This small molecule binds to this protein.
Small molecule (SMILES): CC(=O)N[C@@H]1[C@@H](O)[C@H](O)[C@@H](CO)O[C@H]1O

Binding-site contacts:
Ligand atom O5 contacts residue THR313 of chain 28.B at 4.3 Å.
Ligand atom O7 contacts residue ASN315 of chain 28.B at 4.2 Å.
Ligand atom C3 contacts residue ASN315 of chain 28.B at 3.8 Å.
Ligand atom O5 contacts residue ASN315 of chain 28.B at 2.4 Å (h-bond).
Ligand atom C1 contacts residue VAL314 of chain 28.B at 4.4 Å (hydrophobic).
Ligand atom C6 contacts residue ASN315 of chain 28.B at 4.5 Å.
Ligand atom C6 contacts residue THR313 of chain 28.B at 4.5 Å.
Ligand atom C1 contacts residue ASN315 of chain 28.B at 1.4 Å.
Ligand atom C5 contacts residue ASN315 of chain 28.B at 3.7 Å.
Ligand atom O5 contacts residue VAL314 of chain 28.B at 3.8 Å.
Ligand atom C8 contacts residue ILE281 of chain 28.B at 4.5 Å (hydrophobic).
Ligand atom C2 contacts residue ASN315 of chain 28.B at 2.5 Å.
Ligand atom C8 contacts residue ASN315 of chain 28.B at 3.5 Å.
Ligand atom C4 contacts residue ASN315 of chain 28.B at 4.3 Å.
Ligand atom C7 contacts residue ASN315 of chain 28.B at 3.3 Å.
Ligand atom N2 contacts residue ASN315 of chain 28.B at 2.8 Å (h-bond).

Sequence of chain 28.B:
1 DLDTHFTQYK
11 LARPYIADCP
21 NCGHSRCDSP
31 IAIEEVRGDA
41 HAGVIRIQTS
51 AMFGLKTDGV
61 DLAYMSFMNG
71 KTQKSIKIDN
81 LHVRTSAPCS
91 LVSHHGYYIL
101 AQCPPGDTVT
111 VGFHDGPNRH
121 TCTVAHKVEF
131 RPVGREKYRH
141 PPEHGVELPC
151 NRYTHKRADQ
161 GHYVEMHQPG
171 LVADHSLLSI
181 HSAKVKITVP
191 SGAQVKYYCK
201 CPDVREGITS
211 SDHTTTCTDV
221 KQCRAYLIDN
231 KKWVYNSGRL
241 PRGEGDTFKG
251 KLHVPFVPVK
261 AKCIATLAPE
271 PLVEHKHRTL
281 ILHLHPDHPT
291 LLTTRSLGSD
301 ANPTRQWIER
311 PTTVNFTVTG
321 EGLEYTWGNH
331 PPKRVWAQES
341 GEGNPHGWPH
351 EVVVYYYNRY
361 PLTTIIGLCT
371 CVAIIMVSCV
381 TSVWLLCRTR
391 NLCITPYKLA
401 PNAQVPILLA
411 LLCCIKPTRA